A protein and the small-molecule ligand that binds it are described below.
Small molecule (SMILES): N[C@@H](CCC(=O)O)C(=O)O

Sequence of chain 1.J:
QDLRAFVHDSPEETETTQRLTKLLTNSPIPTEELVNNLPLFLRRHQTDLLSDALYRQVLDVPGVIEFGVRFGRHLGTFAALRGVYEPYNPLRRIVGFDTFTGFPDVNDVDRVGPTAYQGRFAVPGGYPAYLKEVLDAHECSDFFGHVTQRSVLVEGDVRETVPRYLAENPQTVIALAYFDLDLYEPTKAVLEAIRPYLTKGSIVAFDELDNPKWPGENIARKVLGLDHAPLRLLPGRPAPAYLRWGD

Binding-site contacts:
Ligand atom CA contacts residue ASP216 of chain 1.J at 3.8 Å.
Ligand atom OXT contacts residue ASP216 of chain 1.J at 3.4 Å (salt-bridge).
Ligand atom N contacts residue ASP189 of chain 1.J at 3.6 Å (salt-bridge).
Ligand atom CB contacts residue PHE130 of chain 1.J at 4.0 Å (hydrophobic).
Ligand atom C contacts residue GLU217 of chain 1.J at 3.6 Å.
Ligand atom OXT contacts residue NA1 of chain 1.AB at 2.9 Å (h-bond).
Ligand atom CG contacts residue GLU217 of chain 1.J at 3.5 Å.
Ligand atom CB contacts residue GLU217 of chain 1.J at 4.0 Å.
Ligand atom OE2 contacts residue PHE130 of chain 1.J at 3.3 Å.
Ligand atom OXT contacts residue EDO1 of chain 1.CB at 3.9 Å.
Ligand atom N contacts residue ASP191 of chain 1.J at 4.0 Å.
Ligand atom N contacts residue NA1 of chain 1.AB at 4.1 Å.
Ligand atom N contacts residue GLU217 of chain 1.J at 2.7 Å (salt-bridge).
Ligand atom CD contacts residue TRP223 of chain 1.J at 3.7 Å (hydrophobic).
Ligand atom C contacts residue NA1 of chain 1.AB at 4.1 Å.
Ligand atom OE1 contacts residue TRP223 of chain 1.J at 3.0 Å (h-bond).
Ligand atom CA contacts residue GLU217 of chain 1.J at 3.6 Å.
Ligand atom CD contacts residue PHE130 of chain 1.J at 4.2 Å (hydrophobic).
Ligand atom CG contacts residue TRP223 of chain 1.J at 4.2 Å (hydrophobic).
Ligand atom C contacts residue ASP216 of chain 1.J at 4.0 Å.
Ligand atom OE1 contacts residue LYS222 of chain 1.J at 3.8 Å.
Ligand atom N contacts residue ASP216 of chain 1.J at 2.8 Å (salt-bridge).
Ligand atom OXT contacts residue GLU217 of chain 1.J at 3.1 Å (salt-bridge).